Sequence of chain 1.C:
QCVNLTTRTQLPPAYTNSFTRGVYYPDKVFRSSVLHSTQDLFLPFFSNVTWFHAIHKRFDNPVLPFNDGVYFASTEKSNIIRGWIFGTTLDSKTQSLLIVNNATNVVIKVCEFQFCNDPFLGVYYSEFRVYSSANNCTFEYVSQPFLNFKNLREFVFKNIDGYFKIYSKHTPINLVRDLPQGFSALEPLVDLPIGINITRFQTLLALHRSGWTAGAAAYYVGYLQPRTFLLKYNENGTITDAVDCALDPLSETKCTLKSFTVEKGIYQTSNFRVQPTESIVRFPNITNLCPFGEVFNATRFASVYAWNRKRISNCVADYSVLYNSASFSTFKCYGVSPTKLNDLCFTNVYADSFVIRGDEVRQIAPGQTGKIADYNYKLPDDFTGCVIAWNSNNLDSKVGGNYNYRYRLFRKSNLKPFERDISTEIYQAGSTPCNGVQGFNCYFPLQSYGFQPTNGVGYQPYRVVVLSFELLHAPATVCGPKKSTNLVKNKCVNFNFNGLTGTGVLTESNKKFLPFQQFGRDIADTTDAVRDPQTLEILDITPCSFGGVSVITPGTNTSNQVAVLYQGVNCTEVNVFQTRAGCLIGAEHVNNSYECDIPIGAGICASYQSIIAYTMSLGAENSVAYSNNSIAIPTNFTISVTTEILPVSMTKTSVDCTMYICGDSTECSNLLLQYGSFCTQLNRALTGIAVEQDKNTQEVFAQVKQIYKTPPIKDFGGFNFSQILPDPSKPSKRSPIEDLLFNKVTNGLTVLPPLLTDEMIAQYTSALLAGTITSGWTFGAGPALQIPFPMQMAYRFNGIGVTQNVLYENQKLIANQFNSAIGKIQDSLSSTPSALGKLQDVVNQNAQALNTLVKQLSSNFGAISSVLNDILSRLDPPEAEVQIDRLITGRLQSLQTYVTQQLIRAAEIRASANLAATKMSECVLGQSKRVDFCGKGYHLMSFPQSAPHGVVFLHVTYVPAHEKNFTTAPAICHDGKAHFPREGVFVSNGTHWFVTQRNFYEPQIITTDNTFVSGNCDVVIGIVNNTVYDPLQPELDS

This small molecule binds to this protein.
Small molecule (SMILES): CC(=O)N[C@@H]1[C@@H](O)[C@H](O)[C@@H](CO)O[C@H]1O

Binding-site contacts:
Ligand atom C2 contacts residue GLN580 of chain 1.C at 4.5 Å.
Ligand atom C6 contacts residue GLN580 of chain 1.C at 3.3 Å.
Ligand atom C1 contacts residue ASN331 of chain 1.C at 1.4 Å.
Ligand atom C5 contacts residue ASN331 of chain 1.C at 3.7 Å.
Ligand atom O7 contacts residue GLN580 of chain 1.C at 4.2 Å.
Ligand atom O5 contacts residue GLN580 of chain 1.C at 3.6 Å.
Ligand atom C8 contacts residue ASN331 of chain 1.C at 4.3 Å.
Ligand atom C4 contacts residue GLN580 of chain 1.C at 3.4 Å.
Ligand atom C6 contacts residue PRO579 of chain 1.C at 4.3 Å (hydrophobic).
Ligand atom O7 contacts residue ASN331 of chain 1.C at 3.3 Å (h-bond).
Ligand atom C2 contacts residue ASN331 of chain 1.C at 2.5 Å.
Ligand atom C3 contacts residue GLN580 of chain 1.C at 4.4 Å.
Ligand atom O5 contacts residue ASN331 of chain 1.C at 2.4 Å (h-bond).
Ligand atom C4 contacts residue ASN331 of chain 1.C at 4.3 Å.
Ligand atom C7 contacts residue ASN331 of chain 1.C at 3.2 Å.
Ligand atom C3 contacts residue ASN331 of chain 1.C at 3.8 Å.
Ligand atom C5 contacts residue GLN580 of chain 1.C at 3.6 Å.
Ligand atom O4 contacts residue GLN580 of chain 1.C at 4.2 Å.
Ligand atom N2 contacts residue ASN331 of chain 1.C at 2.8 Å (h-bond).